Binding-site contacts:
Ligand atom C5 contacts residue ASN343 of chain 1.B at 3.7 Å.
Ligand atom C4 contacts residue ASN343 of chain 1.B at 4.2 Å.
Ligand atom O7 contacts residue ASN343 of chain 1.B at 4.4 Å.
Ligand atom O7 contacts residue GLY339 of chain 1.B at 3.8 Å.
Ligand atom N2 contacts residue ASN343 of chain 1.B at 2.9 Å (h-bond).
Ligand atom C2 contacts residue ASN343 of chain 1.B at 2.5 Å.
Ligand atom C7 contacts residue ASN343 of chain 1.B at 3.9 Å.
Ligand atom C7 contacts residue GLY339 of chain 1.B at 3.9 Å.
Ligand atom C3 contacts residue ASN343 of chain 1.B at 3.8 Å.
Ligand atom C8 contacts residue GLY339 of chain 1.B at 3.8 Å.
Ligand atom C1 contacts residue ASN343 of chain 1.B at 1.4 Å.
Ligand atom C8 contacts residue PHE342 of chain 1.B at 3.7 Å (hydrophobic).
Ligand atom O5 contacts residue ASN343 of chain 1.B at 2.4 Å (h-bond).

This protein binds this small molecule.
Small molecule (SMILES): CC(=O)N[C@@H]1[C@@H](O)[C@H](O)[C@@H](CO)O[C@H]1O

Sequence of chain 1.B:
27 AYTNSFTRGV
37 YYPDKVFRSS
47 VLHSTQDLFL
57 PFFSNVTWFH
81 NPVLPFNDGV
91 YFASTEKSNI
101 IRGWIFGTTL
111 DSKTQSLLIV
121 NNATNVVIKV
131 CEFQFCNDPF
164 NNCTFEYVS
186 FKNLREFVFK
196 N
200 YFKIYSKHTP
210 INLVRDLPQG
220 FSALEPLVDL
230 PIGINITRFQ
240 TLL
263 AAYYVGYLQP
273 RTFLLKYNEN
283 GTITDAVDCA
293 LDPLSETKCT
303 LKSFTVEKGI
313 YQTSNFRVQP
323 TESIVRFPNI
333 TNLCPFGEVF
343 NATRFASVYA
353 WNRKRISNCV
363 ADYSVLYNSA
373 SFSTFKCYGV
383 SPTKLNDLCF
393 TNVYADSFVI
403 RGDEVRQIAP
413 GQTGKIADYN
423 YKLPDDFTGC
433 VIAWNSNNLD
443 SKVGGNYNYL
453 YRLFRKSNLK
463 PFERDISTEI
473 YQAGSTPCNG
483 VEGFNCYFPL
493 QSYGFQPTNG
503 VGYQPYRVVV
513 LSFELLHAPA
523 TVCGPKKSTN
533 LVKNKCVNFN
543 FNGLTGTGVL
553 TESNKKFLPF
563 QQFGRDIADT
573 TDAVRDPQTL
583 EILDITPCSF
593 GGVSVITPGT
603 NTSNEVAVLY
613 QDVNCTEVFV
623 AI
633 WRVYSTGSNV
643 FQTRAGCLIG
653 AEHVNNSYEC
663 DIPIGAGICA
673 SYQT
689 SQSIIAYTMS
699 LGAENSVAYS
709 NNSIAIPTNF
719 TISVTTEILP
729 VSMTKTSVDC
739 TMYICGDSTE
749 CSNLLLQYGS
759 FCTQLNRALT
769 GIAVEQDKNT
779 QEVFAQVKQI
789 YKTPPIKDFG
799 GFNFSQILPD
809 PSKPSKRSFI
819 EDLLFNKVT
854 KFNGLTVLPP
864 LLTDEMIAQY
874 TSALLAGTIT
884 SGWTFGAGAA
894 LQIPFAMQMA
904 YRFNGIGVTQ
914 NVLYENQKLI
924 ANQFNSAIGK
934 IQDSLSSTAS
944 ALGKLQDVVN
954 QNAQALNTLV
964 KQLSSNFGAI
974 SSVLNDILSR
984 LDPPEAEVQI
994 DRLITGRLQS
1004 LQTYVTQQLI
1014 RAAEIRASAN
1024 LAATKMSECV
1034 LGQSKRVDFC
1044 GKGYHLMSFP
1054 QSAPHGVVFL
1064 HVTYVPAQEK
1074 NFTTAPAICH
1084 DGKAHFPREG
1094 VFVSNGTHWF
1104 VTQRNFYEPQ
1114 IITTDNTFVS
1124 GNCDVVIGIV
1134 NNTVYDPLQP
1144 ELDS